Sequence of chain 1.A:
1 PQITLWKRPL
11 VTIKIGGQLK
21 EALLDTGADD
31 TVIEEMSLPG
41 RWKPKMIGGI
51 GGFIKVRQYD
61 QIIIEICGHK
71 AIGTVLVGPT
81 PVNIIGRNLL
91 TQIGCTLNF

This protein binds this small molecule.
Small molecule (SMILES): CSC[C@H](NC(=O)COc1cccc2cnccc12)C(=O)N[C@@H](Cc1ccccc1)[C@H](O)C(=O)N1CSC(C)(C)[C@H]1C(=O)N[C@H]1c2ccccc2C[C@H]1O

Binding-site contacts:
Ligand atom C32 contacts residue GLY48 of chain 1.A at 3.2 Å.
Ligand atom C24 contacts residue ARG8 of chain 1.A at 3.6 Å.
Ligand atom C20 contacts residue GLY48 of chain 1.B at 3.2 Å.
Ligand atom O5 contacts residue GLY27 of chain 1.B at 3.2 Å (h-bond).
Ligand atom C6 contacts residue ASP25 of chain 1.B at 3.2 Å.
Ligand atom C10 contacts residue VAL82 of chain 1.A at 3.5 Å (hydrophobic).
Ligand atom O2 contacts residue GLY27 of chain 1.A at 3.5 Å.
Ligand atom O5 contacts residue ALA28 of chain 1.B at 3.5 Å.
Ligand atom O4 contacts residue GLY49 of chain 1.A at 3.4 Å.
Ligand atom N4 contacts residue GLY27 of chain 1.A at 3.4 Å (h-bond).
Ligand atom C29 contacts residue PRO81 of chain 1.A at 3.5 Å (hydrophobic).
Ligand atom C40 contacts residue ASP30 of chain 1.A at 3.5 Å.
Ligand atom O2 contacts residue ASP25 of chain 1.A at 2.8 Å (salt-bridge).
Ligand atom N2 contacts residue GLY27 of chain 1.B at 3.1 Å (h-bond).
Ligand atom C2 contacts residue GLY48 of chain 1.B at 3.4 Å.
Ligand atom C36 contacts residue GLY48 of chain 1.A at 3.4 Å.
Ligand atom N3 contacts residue ASP25 of chain 1.B at 3.3 Å (salt-bridge).
Ligand atom C7 contacts residue ASP25 of chain 1.A at 3.2 Å.
Ligand atom C12 contacts residue ILE50 of chain 1.B at 3.4 Å (hydrophobic).
Ligand atom C14 contacts residue ILE84 of chain 1.B at 3.4 Å (hydrophobic).
Ligand atom O6 contacts residue GLY48 of chain 1.B at 3.3 Å (h-bond).
Ligand atom O1 contacts residue ASP25 of chain 1.A at 3.1 Å (salt-bridge).
Ligand atom C31 contacts residue GLY48 of chain 1.B at 3.1 Å.
Ligand atom O1 contacts residue ASP25 of chain 1.B at 2.6 Å (salt-bridge).
Ligand atom O5 contacts residue ASP29 of chain 1.B at 2.9 Å (salt-bridge).
Ligand atom O7 contacts residue ASP29 of chain 1.A at 3.0 Å (salt-bridge).
Ligand atom C16 contacts residue GLY27 of chain 1.A at 3.2 Å.
Ligand atom S1 contacts residue ILE84 of chain 1.B at 3.4 Å.
Ligand atom O1 contacts residue ALA28 of chain 1.B at 3.3 Å (h-bond).
Ligand atom C13 contacts residue ILE50 of chain 1.B at 3.5 Å (hydrophobic).
Ligand atom O3 contacts residue GLY49 of chain 1.B at 3.4 Å.
Ligand atom N1 contacts residue GLY48 of chain 1.B at 2.8 Å (h-bond).
Ligand atom C39 contacts residue ASP30 of chain 1.A at 3.4 Å.
Ligand atom C12 contacts residue GLY49 of chain 1.B at 3.3 Å.
Ligand atom N5 contacts residue PRO81 of chain 1.A at 3.4 Å.
Ligand atom O1 contacts residue GLY27 of chain 1.B at 2.9 Å.
Ligand atom C14 contacts residue ASP25 of chain 1.B at 3.4 Å.
Ligand atom C5 contacts residue ASP25 of chain 1.B at 3.0 Å.
Ligand atom S2 contacts residue ILE50 of chain 1.A at 3.6 Å.
Ligand atom C19 contacts residue LEU23 of chain 1.B at 3.1 Å (hydrophobic).

Sequence of chain 1.B:
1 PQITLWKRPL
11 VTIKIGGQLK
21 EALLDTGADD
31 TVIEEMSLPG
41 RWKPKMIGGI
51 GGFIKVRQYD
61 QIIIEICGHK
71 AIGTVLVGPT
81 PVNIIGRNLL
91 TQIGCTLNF